A protein and the small-molecule ligand that binds it are described below.
Small molecule (SMILES): Cc1cc(CCCCCOc2c(Cl)cc(C3=NCCO3)cc2Cl)on1

Binding-site contacts:
Ligand atom N2 contacts residue THR102 of chain 7.A at 4.2 Å.
Ligand atom N2 contacts residue ASN215 of chain 7.A at 3.7 Å.
Ligand atom C6B contacts residue ILE184 of chain 7.A at 4.1 Å (hydrophobic).
Ligand atom C2A contacts residue PHE182 of chain 7.A at 4.2 Å (hydrophobic).
Ligand atom C3 contacts residue LEU103 of chain 7.A at 4.1 Å (hydrophobic).
Ligand atom C4C contacts residue MET217 of chain 7.A at 4.2 Å (hydrophobic).
Ligand atom CL1 contacts residue ILE125 of chain 7.A at 3.5 Å.
Ligand atom CL1 contacts residue ILE239 of chain 7.A at 3.8 Å.
Ligand atom C4A contacts residue TYR145 of chain 7.A at 3.3 Å (hydrophobic).
Ligand atom C6B contacts residue ILE125 of chain 7.A at 3.6 Å (hydrophobic).
Ligand atom CL2 contacts residue TYR147 of chain 7.A at 3.4 Å.
Ligand atom C5 contacts residue LEU103 of chain 7.A at 3.8 Å (hydrophobic).
Ligand atom C4A contacts residue ILE220 of chain 7.A at 4.1 Å (hydrophobic).
Ligand atom C4B contacts residue ILE220 of chain 7.A at 4.0 Å (hydrophobic).
Ligand atom C31 contacts residue GLN104 of chain 7.A at 3.6 Å.
Ligand atom C4A contacts residue LEU127 of chain 7.A at 4.0 Å (hydrophobic).
Ligand atom C5A contacts residue TYR145 of chain 7.A at 3.8 Å (hydrophobic).
Ligand atom CL2 contacts residue LEU187 of chain 7.A at 3.9 Å.
Ligand atom C2B contacts residue ILE125 of chain 7.A at 3.1 Å (hydrophobic).
Ligand atom C2C contacts residue MET217 of chain 7.A at 3.7 Å (hydrophobic).
Ligand atom N3A contacts residue LEU127 of chain 7.A at 4.1 Å.
Ligand atom C5B contacts residue ILE125 of chain 7.A at 3.9 Å (hydrophobic).
Ligand atom C3B contacts residue ILE220 of chain 7.A at 4.2 Å (hydrophobic).
Ligand atom C4 contacts residue LEU103 of chain 7.A at 3.4 Å (hydrophobic).
Ligand atom C5A contacts residue ILE220 of chain 7.A at 3.9 Å (hydrophobic).
Ligand atom O1 contacts residue MET217 of chain 7.A at 4.2 Å.
Ligand atom O1A contacts residue ILE220 of chain 7.A at 3.6 Å.
Ligand atom CL2 contacts residue ILE184 of chain 7.A at 3.9 Å.
Ligand atom C31 contacts residue MET195 of chain 7.A at 3.5 Å (hydrophobic).
Ligand atom C3B contacts residue ILE125 of chain 7.A at 3.5 Å (hydrophobic).
Ligand atom C1B contacts residue ILE125 of chain 7.A at 3.1 Å (hydrophobic).
Ligand atom O1A contacts residue TYR147 of chain 7.A at 4.0 Å.
Ligand atom O1B contacts residue ILE125 of chain 7.A at 3.5 Å.
Ligand atom C5A contacts residue TYR147 of chain 7.A at 4.1 Å (hydrophobic).
Ligand atom C2A contacts residue ILE220 of chain 7.A at 3.8 Å (hydrophobic).
Ligand atom C5B contacts residue TYR147 of chain 7.A at 3.9 Å (hydrophobic).
Ligand atom C4B contacts residue ILE125 of chain 7.A at 3.9 Å (hydrophobic).
Ligand atom C5A contacts residue MET146 of chain 7.A at 3.7 Å (hydrophobic).
Ligand atom N3A contacts residue PHE182 of chain 7.A at 4.0 Å.
Ligand atom C1C contacts residue LEU103 of chain 7.A at 4.1 Å (hydrophobic).

Sequence of chain 7.A:
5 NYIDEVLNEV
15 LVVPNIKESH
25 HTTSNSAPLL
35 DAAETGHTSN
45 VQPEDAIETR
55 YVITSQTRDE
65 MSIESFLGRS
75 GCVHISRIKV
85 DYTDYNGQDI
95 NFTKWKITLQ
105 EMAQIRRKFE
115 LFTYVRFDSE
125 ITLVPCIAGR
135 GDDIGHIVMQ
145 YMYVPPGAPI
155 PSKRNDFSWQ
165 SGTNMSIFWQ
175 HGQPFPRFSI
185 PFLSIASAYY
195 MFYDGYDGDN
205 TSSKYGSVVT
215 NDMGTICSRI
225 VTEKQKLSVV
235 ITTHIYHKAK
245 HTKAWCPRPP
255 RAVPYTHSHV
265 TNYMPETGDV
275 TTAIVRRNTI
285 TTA